Sequence of chain 59.E:
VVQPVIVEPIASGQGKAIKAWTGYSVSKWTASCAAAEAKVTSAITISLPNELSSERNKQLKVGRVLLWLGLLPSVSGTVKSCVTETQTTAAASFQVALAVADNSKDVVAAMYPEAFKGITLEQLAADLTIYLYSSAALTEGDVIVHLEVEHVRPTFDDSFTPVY

Binding-site contacts:
Ligand atom C6 contacts residue THR48 of chain 59.D at 4.2 Å.
Ligand atom C2 contacts residue TRP47 of chain 59.D at 4.2 Å (hydrophobic).
Ligand atom N7 contacts residue TRP47 of chain 59.D at 3.7 Å.
Ligand atom N1 contacts residue TRP47 of chain 59.D at 4.3 Å.
Ligand atom C5' contacts residue VAL178 of chain 59.E at 4.5 Å (hydrophobic).
Ligand atom N6 contacts residue THR48 of chain 59.D at 3.3 Å (h-bond).
Ligand atom OP2 contacts residue GLY49 of chain 59.E at 4.2 Å.
Ligand atom N3 contacts residue TRP47 of chain 59.D at 4.1 Å.
Ligand atom C8 contacts residue TRP47 of chain 59.D at 3.8 Å (hydrophobic).
Ligand atom N9 contacts residue TRP47 of chain 59.D at 3.9 Å.
Ligand atom N1 contacts residue THR48 of chain 59.D at 4.0 Å.
Ligand atom O4' contacts residue TRP47 of chain 59.D at 4.1 Å.
Ligand atom O4' contacts residue LYS143 of chain 59.D at 4.1 Å.
Ligand atom C4 contacts residue TRP47 of chain 59.D at 3.9 Å (hydrophobic).
Ligand atom C1' contacts residue TRP47 of chain 59.D at 4.3 Å (hydrophobic).
Ligand atom N6 contacts residue TYR50 of chain 59.D at 4.2 Å.
Ligand atom N6 contacts residue TRP47 of chain 59.D at 3.8 Å.
Ligand atom C6 contacts residue TRP47 of chain 59.D at 3.9 Å (hydrophobic).
Ligand atom OP2 contacts residue VAL178 of chain 59.E at 4.5 Å.
Ligand atom C5 contacts residue TRP47 of chain 59.D at 3.8 Å (hydrophobic).

The small molecule below binds the protein below.
Small molecule (SMILES): Nc1ncnc2c1ncn2[C@@H]1O[C@H](COO[C@@H]2C[C@@H](CO[P](=O)(O)O[C@H]3[C@@H](O)[C@H](n4cnc5c(N)ncnc54)O[C@@H]3COP(=O)=O)O[C@H]2n2ccc(=O)[nH]c2=O)[C@@H](OOP(O)OC[C@H]2O[C@@H](n3ccc(=O)[nH]c3=O)[C@H](O)[C@@H]2O)[C@H]1O.Op1oo1

Sequence of chain 59.D:
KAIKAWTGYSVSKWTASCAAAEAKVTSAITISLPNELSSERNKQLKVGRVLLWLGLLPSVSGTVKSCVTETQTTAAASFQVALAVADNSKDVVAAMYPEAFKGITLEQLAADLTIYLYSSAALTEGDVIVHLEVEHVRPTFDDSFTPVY